Binding-site contacts:
Ligand atom O7 contacts residue ASN12 of chain 40.F at 3.7 Å.
Ligand atom C2 contacts residue ASN12 of chain 40.F at 3.2 Å.
Ligand atom C5 contacts residue ASN12 of chain 40.F at 4.1 Å.
Ligand atom C7 contacts residue ASN12 of chain 40.F at 3.9 Å.
Ligand atom N2 contacts residue ASN12 of chain 40.F at 3.8 Å.
Ligand atom O5 contacts residue ASN12 of chain 40.F at 2.7 Å (h-bond).
Ligand atom C1 contacts residue ASN12 of chain 40.F at 2.1 Å.

Sequence of chain 40.F:
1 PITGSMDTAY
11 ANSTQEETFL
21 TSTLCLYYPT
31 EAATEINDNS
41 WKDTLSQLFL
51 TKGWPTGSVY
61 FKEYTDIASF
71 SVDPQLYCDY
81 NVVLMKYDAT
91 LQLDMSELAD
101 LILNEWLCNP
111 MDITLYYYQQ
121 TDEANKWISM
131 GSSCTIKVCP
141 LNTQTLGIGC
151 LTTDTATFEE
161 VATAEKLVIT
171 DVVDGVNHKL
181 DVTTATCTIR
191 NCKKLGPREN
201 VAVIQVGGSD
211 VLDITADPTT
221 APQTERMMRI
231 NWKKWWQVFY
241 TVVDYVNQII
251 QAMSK

A small-molecule ligand and the protein it binds are described below.
Small molecule (SMILES): CC(=O)N[C@H]1[C@H](O[C@H]2[C@H](O)[C@@H](NC(C)=O)CO[C@@H]2CO)O[C@H](CO)[C@@H](O)[C@@H]1O